Sequence of chain 2.A:
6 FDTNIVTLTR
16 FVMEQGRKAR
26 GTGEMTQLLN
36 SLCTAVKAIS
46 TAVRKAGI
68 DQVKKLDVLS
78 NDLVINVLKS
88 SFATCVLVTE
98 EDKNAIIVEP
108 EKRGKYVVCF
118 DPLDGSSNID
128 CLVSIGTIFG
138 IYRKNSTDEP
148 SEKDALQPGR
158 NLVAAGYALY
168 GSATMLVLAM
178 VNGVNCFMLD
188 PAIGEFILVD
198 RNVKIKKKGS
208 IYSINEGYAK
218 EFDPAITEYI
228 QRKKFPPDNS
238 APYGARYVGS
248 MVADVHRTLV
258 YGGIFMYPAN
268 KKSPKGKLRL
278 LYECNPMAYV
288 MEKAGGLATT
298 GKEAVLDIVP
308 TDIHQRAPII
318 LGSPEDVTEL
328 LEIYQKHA

Sequence of chain 2.B:
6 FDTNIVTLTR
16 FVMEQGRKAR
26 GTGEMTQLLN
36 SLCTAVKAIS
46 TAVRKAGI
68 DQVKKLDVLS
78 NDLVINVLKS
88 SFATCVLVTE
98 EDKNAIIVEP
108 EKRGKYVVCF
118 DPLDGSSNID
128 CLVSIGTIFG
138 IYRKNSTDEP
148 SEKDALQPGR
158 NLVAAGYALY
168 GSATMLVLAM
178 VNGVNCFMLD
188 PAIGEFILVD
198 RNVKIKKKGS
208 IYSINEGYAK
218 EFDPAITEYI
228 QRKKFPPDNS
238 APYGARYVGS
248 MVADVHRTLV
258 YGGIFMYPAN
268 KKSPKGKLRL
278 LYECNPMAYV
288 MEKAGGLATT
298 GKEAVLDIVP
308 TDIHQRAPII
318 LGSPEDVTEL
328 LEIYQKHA

Binding-site contacts:
Ligand atom C1 contacts residue GLU280 of chain 2.A at 3.6 Å.
Ligand atom O1 contacts residue LEU275 of chain 2.A at 3.7 Å.
Ligand atom O6P contacts residue TYR215 of chain 2.A at 2.8 Å (h-bond).
Ligand atom O4 contacts residue MET248 of chain 2.A at 3.3 Å.
Ligand atom O4P contacts residue LYS274 of chain 2.A at 2.6 Å (salt-bridge).
Ligand atom P1 contacts residue LYS274 of chain 2.A at 3.7 Å.
Ligand atom C2 contacts residue LYS274 of chain 2.A at 3.9 Å.
Ligand atom O3 contacts residue SER247 of chain 2.A at 3.3 Å.
Ligand atom P2 contacts residue LYS274 of chain 2.A at 3.1 Å.
Ligand atom C3 contacts residue ASP121 of chain 2.A at 3.4 Å.
Ligand atom C6 contacts residue TYR264 of chain 2.A at 4.0 Å (hydrophobic).
Ligand atom C5 contacts residue TYR264 of chain 2.A at 3.9 Å (hydrophobic).
Ligand atom C4 contacts residue MET248 of chain 2.A at 3.6 Å (hydrophobic).
Ligand atom C1 contacts residue ASP121 of chain 2.A at 3.5 Å.
Ligand atom C6 contacts residue LYS274 of chain 2.A at 3.7 Å.
Ligand atom O4 contacts residue LEU275 of chain 2.A at 3.8 Å.
Ligand atom O6 contacts residue LYS274 of chain 2.A at 2.7 Å (salt-bridge).
Ligand atom P2 contacts residue TYR215 of chain 2.A at 3.7 Å.
Ligand atom O3 contacts residue ASP121 of chain 2.A at 3.9 Å.
Ligand atom O5P contacts residue ARG243 of chain 2.B at 2.6 Å (salt-bridge).
Ligand atom O1 contacts residue GLU280 of chain 2.A at 3.9 Å.
Ligand atom O4P contacts residue TYR215 of chain 2.A at 3.5 Å (h-bond).
Ligand atom O5 contacts residue LYS274 of chain 2.A at 2.8 Å (salt-bridge).
Ligand atom O3P contacts residue LYS274 of chain 2.A at 2.6 Å (salt-bridge).
Ligand atom P2 contacts residue TYR244 of chain 2.A at 4.0 Å.
Ligand atom O6P contacts residue ASN212 of chain 2.A at 2.8 Å (h-bond).
Ligand atom O3 contacts residue MET248 of chain 2.A at 3.9 Å.
Ligand atom C2 contacts residue ASP121 of chain 2.A at 3.9 Å.
Ligand atom C1 contacts residue ARG276 of chain 2.A at 3.1 Å.
Ligand atom O6 contacts residue TYR264 of chain 2.A at 3.3 Å.
Ligand atom O1 contacts residue ARG276 of chain 2.A at 3.4 Å (salt-bridge).
Ligand atom C3 contacts residue MET248 of chain 2.A at 3.7 Å (hydrophobic).
Ligand atom O6 contacts residue TYR244 of chain 2.A at 3.8 Å.
Ligand atom C5 contacts residue LYS274 of chain 2.A at 3.7 Å.
Ligand atom O6P contacts residue TYR244 of chain 2.A at 3.3 Å (h-bond).
Ligand atom O1P contacts residue ARG276 of chain 2.A at 2.7 Å (salt-bridge).
Ligand atom O6P contacts residue TYR264 of chain 2.A at 3.8 Å.
Ligand atom O3 contacts residue GLY246 of chain 2.A at 2.9 Å (h-bond).
Ligand atom O1P contacts residue LYS274 of chain 2.A at 3.6 Å.
Ligand atom C6 contacts residue TYR244 of chain 2.A at 3.6 Å (hydrophobic).

A protein and the small-molecule ligand that binds it are described below.
Small molecule (SMILES): O=P(O)(O)OC[C@H]1O[C@@](CO)(OP(=O)(O)O)[C@@H](O)[C@@H]1O